Sequence of chain 1.A:
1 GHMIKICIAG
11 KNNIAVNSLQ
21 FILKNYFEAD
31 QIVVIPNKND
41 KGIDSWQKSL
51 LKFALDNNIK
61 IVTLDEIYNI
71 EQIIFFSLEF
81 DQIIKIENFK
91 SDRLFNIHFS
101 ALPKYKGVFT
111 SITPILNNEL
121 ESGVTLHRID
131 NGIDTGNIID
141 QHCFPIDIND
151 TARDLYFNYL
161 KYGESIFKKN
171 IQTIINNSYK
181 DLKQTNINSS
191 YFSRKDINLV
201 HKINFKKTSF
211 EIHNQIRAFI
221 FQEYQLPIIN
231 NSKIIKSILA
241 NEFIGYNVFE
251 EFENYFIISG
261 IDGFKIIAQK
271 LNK

Binding-site contacts:
Ligand atom O4Q contacts residue FON1 of chain 1.C at 3.4 Å (h-bond).
Ligand atom C4 contacts residue TYR224 of chain 1.A at 3.4 Å (hydrophobic).
Ligand atom C4 contacts residue GLN225 of chain 1.A at 3.7 Å.
Ligand atom C3Q contacts residue GLU79 of chain 1.A at 3.6 Å.
Ligand atom C1Q contacts residue ARG194 of chain 1.A at 3.5 Å.
Ligand atom C5 contacts residue TYR224 of chain 1.A at 3.5 Å (hydrophobic).
Ligand atom C5' contacts residue TYR156 of chain 1.A at 3.6 Å (hydrophobic).
Ligand atom C5M contacts residue TYR224 of chain 1.A at 3.6 Å (hydrophobic).
Ligand atom N3 contacts residue TYR224 of chain 1.A at 3.2 Å.
Ligand atom O3' contacts residue SER111 of chain 1.A at 3.1 Å (h-bond).
Ligand atom O4' contacts residue TYR224 of chain 1.A at 3.4 Å.
Ligand atom O1B contacts residue VAL108 of chain 1.A at 3.7 Å.
Ligand atom O4 contacts residue LEU199 of chain 1.A at 3.4 Å.
Ligand atom O2A contacts residue ARG194 of chain 1.A at 3.3 Å (salt-bridge).
Ligand atom O3' contacts residue PHE109 of chain 1.A at 3.4 Å.
Ligand atom C5Q contacts residue GLU79 of chain 1.A at 3.7 Å.
Ligand atom O3' contacts residue THR110 of chain 1.A at 3.3 Å (h-bond).
Ligand atom C2 contacts residue GLN225 of chain 1.A at 3.5 Å.
Ligand atom N3Q contacts residue FON1 of chain 1.C at 2.8 Å (h-bond).
Ligand atom O2B contacts residue PHE109 of chain 1.A at 3.6 Å (h-bond).
Ligand atom C4Q contacts residue PHE80 of chain 1.A at 3.3 Å (hydrophobic).
Ligand atom C2 contacts residue TYR224 of chain 1.A at 3.6 Å (hydrophobic).
Ligand atom O1B contacts residue ARG194 of chain 1.A at 2.7 Å (salt-bridge).
Ligand atom O4' contacts residue PHE221 of chain 1.A at 3.3 Å.
Ligand atom C6 contacts residue TYR224 of chain 1.A at 3.7 Å (hydrophobic).
Ligand atom C1' contacts residue PHE221 of chain 1.A at 3.5 Å (hydrophobic).
Ligand atom O4Q contacts residue PHE80 of chain 1.A at 2.6 Å (h-bond).
Ligand atom O5Q contacts residue ARG194 of chain 1.A at 3.1 Å (salt-bridge).
Ligand atom N1 contacts residue TYR224 of chain 1.A at 3.5 Å.
Ligand atom O4 contacts residue GLN225 of chain 1.A at 3.7 Å.
Ligand atom O2Q contacts residue VAL108 of chain 1.A at 3.7 Å.
Ligand atom C6Q contacts residue GLU79 of chain 1.A at 3.6 Å.
Ligand atom O2 contacts residue GLN225 of chain 1.A at 3.0 Å (h-bond).
Ligand atom N3 contacts residue GLN225 of chain 1.A at 2.8 Å (h-bond).
Ligand atom PB contacts residue PHE109 of chain 1.A at 3.6 Å.
Ligand atom O4 contacts residue TYR224 of chain 1.A at 3.7 Å.
Ligand atom O1A contacts residue LYS11 of chain 1.A at 2.8 Å (salt-bridge).
Ligand atom O2B contacts residue THR110 of chain 1.A at 3.6 Å (h-bond).
Ligand atom O2Q contacts residue GLY107 of chain 1.A at 2.7 Å (h-bond).
Ligand atom O1B contacts residue PHE109 of chain 1.A at 2.9 Å (h-bond).

The small molecule below binds the protein below.
Small molecule (SMILES): Cc1cn([C@H]2C[C@H](O)[C@@H](CO[P](=O)(O)O[P](=O)(O)O[C@H]3O[C@H](C)[C@H](O)[C@H](N)[C@H]3O)O2)c(=O)[nH]c1=O